This small molecule binds to this protein.
Small molecule (SMILES): CC(=O)N[C@H]1[C@H](O[C@H]2[C@H](O)[C@@H](NC(C)=O)CO[C@@H]2CO)O[C@H](CO)[C@@H](O[C@@H]2O[C@H](CO[C@H]3O[C@H](CO)[C@@H](O)[C@H](O)[C@@H]3O)[C@@H](O)[C@H](O[C@H]3O[C@H](CO)[C@@H](O)[C@H](O)[C@@H]3O)[C@@H]2O)[C@@H]1O

Sequence of chain 1.B:
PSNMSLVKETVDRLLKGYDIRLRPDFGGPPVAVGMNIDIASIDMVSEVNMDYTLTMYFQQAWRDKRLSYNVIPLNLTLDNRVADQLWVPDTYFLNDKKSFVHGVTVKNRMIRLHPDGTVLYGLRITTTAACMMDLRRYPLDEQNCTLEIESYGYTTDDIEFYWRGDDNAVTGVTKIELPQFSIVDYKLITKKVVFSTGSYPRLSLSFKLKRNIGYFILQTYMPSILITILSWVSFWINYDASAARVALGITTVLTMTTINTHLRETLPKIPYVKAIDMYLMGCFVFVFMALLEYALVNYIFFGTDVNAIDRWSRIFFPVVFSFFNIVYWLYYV

Binding-site contacts:
Ligand atom C3 contacts residue SER235 of chain 1.B at 4.2 Å.
Ligand atom O7 contacts residue LYS220 of chain 1.B at 3.3 Å.
Ligand atom C7 contacts residue SER235 of chain 1.B at 3.4 Å.
Ligand atom N2 contacts residue SER235 of chain 1.B at 4.3 Å.
Ligand atom C5 contacts residue ASN173 of chain 1.B at 3.6 Å.
Ligand atom O3 contacts residue ILE218 of chain 1.B at 4.0 Å.
Ligand atom C1 contacts residue ASN173 of chain 1.B at 1.4 Å.
Ligand atom C1 contacts residue ILE218 of chain 1.B at 4.5 Å (hydrophobic).
Ligand atom O7 contacts residue ASN173 of chain 1.B at 3.6 Å (h-bond).
Ligand atom O4 contacts residue ILE218 of chain 1.B at 3.8 Å.
Ligand atom C2 contacts residue ILE218 of chain 1.B at 3.8 Å (hydrophobic).
Ligand atom O7 contacts residue LYS216 of chain 1.B at 3.8 Å.
Ligand atom C3 contacts residue ASN173 of chain 1.B at 3.8 Å.
Ligand atom O6 contacts residue LYS216 of chain 1.B at 4.2 Å.
Ligand atom C7 contacts residue LYS220 of chain 1.B at 3.9 Å.
Ligand atom N2 contacts residue LYS220 of chain 1.B at 3.8 Å.
Ligand atom C2 contacts residue ASN173 of chain 1.B at 2.5 Å.
Ligand atom O5 contacts residue ASN173 of chain 1.B at 2.3 Å (h-bond).
Ligand atom N2 contacts residue ILE218 of chain 1.B at 3.8 Å.
Ligand atom C8 contacts residue LYS216 of chain 1.B at 4.3 Å.
Ligand atom O6 contacts residue SER233 of chain 1.B at 3.9 Å.
Ligand atom O7 contacts residue SER235 of chain 1.B at 2.2 Å (h-bond).
Ligand atom C5 contacts residue SER235 of chain 1.B at 4.4 Å.
Ligand atom C8 contacts residue SER235 of chain 1.B at 4.4 Å.
Ligand atom C1 contacts residue SER235 of chain 1.B at 3.9 Å.
Ligand atom N2 contacts residue ASN173 of chain 1.B at 2.9 Å (h-bond).
Ligand atom C8 contacts residue LYS237 of chain 1.B at 3.7 Å.
Ligand atom C4 contacts residue ASN173 of chain 1.B at 4.2 Å.
Ligand atom C7 contacts residue LYS216 of chain 1.B at 4.2 Å.
Ligand atom C2 contacts residue SER235 of chain 1.B at 4.4 Å.
Ligand atom C7 contacts residue ASN173 of chain 1.B at 3.5 Å.
Ligand atom O3 contacts residue LYS216 of chain 1.B at 3.9 Å.